Binding-site contacts:
Ligand atom C3 contacts residue CH2 of chain 1.IF at 3.8 Å.
Ligand atom N2 contacts residue 8AN3 of chain 1.IF at 3.6 Å.
Ligand atom O3 contacts residue CH2 of chain 1.IF at 3.3 Å (h-bond).
Ligand atom N4 contacts residue CH2 of chain 1.IF at 2.9 Å (h-bond).
Ligand atom C6 contacts residue 8AN3 of chain 1.IF at 3.1 Å.
Ligand atom C9 contacts residue 8AN3 of chain 1.IF at 3.9 Å.
Ligand atom C5 contacts residue 8AN3 of chain 1.IF at 3.1 Å.
Ligand atom N4 contacts residue MG1 of chain 1.PG at 4.3 Å.
Ligand atom S15 contacts residue 8AN3 of chain 1.IF at 3.7 Å.
Ligand atom C3 contacts residue MG1 of chain 1.PG at 3.9 Å.
Ligand atom C7 contacts residue CH2 of chain 1.IF at 3.1 Å.
Ligand atom C16 contacts residue PRO4 of chain 1.IF at 3.9 Å (hydrophobic).
Ligand atom O1 contacts residue 8AN3 of chain 1.IF at 3.8 Å.
Ligand atom C1 contacts residue 8AN3 of chain 1.IF at 3.4 Å.
Ligand atom O3 contacts residue 8AN3 of chain 1.IF at 3.2 Å (h-bond).
Ligand atom N4 contacts residue 8AN3 of chain 1.IF at 3.2 Å (h-bond).
Ligand atom C16 contacts residue PRO5 of chain 1.IF at 4.2 Å (hydrophobic).
Ligand atom C7 contacts residue 8AN3 of chain 1.IF at 3.7 Å.
Ligand atom C8 contacts residue 8AN3 of chain 1.IF at 3.5 Å.
Ligand atom C16 contacts residue 8AN3 of chain 1.IF at 3.8 Å.
Ligand atom C10 contacts residue 8AN3 of chain 1.IF at 4.1 Å.
Ligand atom C5 contacts residue CH2 of chain 1.IF at 3.4 Å.
Ligand atom O15 contacts residue 8AN3 of chain 1.IF at 3.1 Å.
Ligand atom S17 contacts residue PRO4 of chain 1.IF at 4.3 Å.
Ligand atom O10 contacts residue 8AN3 of chain 1.IF at 3.2 Å.
Ligand atom O3 contacts residue MG1 of chain 1.PG at 3.2 Å.
Ligand atom C3 contacts residue 8AN3 of chain 1.IF at 3.1 Å.

Sequence of chain 1.IF:
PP

The protein below binds the small molecule below.
Small molecule (SMILES): CSC[S@](=O)C[C@H](CO)NC(=O)/C=C/c1c(C)[nH]c(=O)[nH]c1=O